Sequence of chain 1.B:
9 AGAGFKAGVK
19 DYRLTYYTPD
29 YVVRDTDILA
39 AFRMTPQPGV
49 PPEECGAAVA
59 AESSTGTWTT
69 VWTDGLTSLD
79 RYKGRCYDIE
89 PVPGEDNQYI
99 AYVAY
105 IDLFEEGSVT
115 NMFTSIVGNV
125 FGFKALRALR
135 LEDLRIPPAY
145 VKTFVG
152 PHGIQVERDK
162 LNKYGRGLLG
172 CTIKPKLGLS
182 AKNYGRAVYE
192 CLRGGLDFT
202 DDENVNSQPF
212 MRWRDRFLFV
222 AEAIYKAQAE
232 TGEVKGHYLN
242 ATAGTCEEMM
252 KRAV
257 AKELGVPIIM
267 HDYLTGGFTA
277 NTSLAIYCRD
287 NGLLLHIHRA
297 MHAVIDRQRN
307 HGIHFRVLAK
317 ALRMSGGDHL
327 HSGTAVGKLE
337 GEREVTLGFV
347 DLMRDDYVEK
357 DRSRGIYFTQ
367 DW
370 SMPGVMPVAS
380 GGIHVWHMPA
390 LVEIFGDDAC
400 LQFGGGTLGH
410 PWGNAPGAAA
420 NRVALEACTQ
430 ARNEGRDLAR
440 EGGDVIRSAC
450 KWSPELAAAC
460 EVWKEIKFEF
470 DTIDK

Sequence of chain 1.A:
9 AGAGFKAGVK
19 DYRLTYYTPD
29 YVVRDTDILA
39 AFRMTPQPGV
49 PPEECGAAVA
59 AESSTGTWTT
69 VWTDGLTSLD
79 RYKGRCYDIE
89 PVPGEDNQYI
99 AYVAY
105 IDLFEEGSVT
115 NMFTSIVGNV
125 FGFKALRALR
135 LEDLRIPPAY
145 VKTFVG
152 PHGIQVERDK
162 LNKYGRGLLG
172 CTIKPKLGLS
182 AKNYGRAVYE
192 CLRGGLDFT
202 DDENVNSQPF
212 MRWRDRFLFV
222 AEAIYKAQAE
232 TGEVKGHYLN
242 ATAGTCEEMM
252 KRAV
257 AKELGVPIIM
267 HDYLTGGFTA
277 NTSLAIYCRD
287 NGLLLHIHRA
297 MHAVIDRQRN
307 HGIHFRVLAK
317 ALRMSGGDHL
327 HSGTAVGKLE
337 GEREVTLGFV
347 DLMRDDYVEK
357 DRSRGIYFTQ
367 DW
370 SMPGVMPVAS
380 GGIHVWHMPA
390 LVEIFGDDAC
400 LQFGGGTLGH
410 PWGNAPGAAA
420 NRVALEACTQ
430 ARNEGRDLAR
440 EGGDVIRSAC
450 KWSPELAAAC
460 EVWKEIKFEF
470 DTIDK

The protein below binds the small molecule below.
Small molecule (SMILES): O=C(O)[C@@](O)(COP(=O)(O)O)[C@H](O)[C@H](O)COP(=O)(O)O

Binding-site contacts:
Ligand atom O2P contacts residue GLY381 of chain 1.A at 2.8 Å (h-bond).
Ligand atom O6P contacts residue ARG295 of chain 1.A at 2.8 Å (salt-bridge).
Ligand atom C3 contacts residue KCX201 of chain 1.A at 3.2 Å.
Ligand atom O1 contacts residue LYS175 of chain 1.A at 3.2 Å (salt-bridge).
Ligand atom O7 contacts residue LYS175 of chain 1.A at 3.4 Å (salt-bridge).
Ligand atom O6 contacts residue LYS334 of chain 1.A at 2.9 Å (salt-bridge).
Ligand atom O2 contacts residue MG1 of chain 1.R at 2.2 Å.
Ligand atom O3P contacts residue GLY403 of chain 1.A at 2.8 Å (h-bond).
Ligand atom O2P contacts residue GLY380 of chain 1.A at 3.4 Å.
Ligand atom O4 contacts residue GLY380 of chain 1.A at 3.2 Å.
Ligand atom C3 contacts residue MG1 of chain 1.R at 3.0 Å.
Ligand atom O7 contacts residue ASP203 of chain 1.A at 3.1 Å (salt-bridge).
Ligand atom C contacts residue ASN123 of chain 1.B at 3.5 Å.
Ligand atom O1P contacts residue LYS175 of chain 1.A at 3.4 Å.
Ligand atom O2 contacts residue THR173 of chain 1.A at 3.2 Å (h-bond).
Ligand atom C contacts residue MG1 of chain 1.R at 2.8 Å.
Ligand atom O2P contacts residue LYS334 of chain 1.A at 2.8 Å (salt-bridge).
Ligand atom O2 contacts residue LYS175 of chain 1.A at 3.0 Å (salt-bridge).
Ligand atom O4 contacts residue SER379 of chain 1.A at 3.1 Å (h-bond).
Ligand atom P1 contacts residue THR65 of chain 1.B at 3.4 Å.
Ligand atom O2P contacts residue TRP66 of chain 1.B at 3.2 Å.
Ligand atom O2P contacts residue THR65 of chain 1.B at 3.4 Å (h-bond).
Ligand atom O2 contacts residue KCX201 of chain 1.A at 3.1 Å (h-bond).
Ligand atom O3 contacts residue MG1 of chain 1.R at 2.1 Å.
Ligand atom O3 contacts residue KCX201 of chain 1.A at 2.7 Å (h-bond).
Ligand atom O5P contacts residue HIS327 of chain 1.A at 2.8 Å (h-bond).
Ligand atom O7 contacts residue ASN123 of chain 1.B at 2.9 Å (h-bond).
Ligand atom O7 contacts residue GLU204 of chain 1.A at 3.1 Å (salt-bridge).
Ligand atom O7 contacts residue MG1 of chain 1.R at 2.1 Å.
Ligand atom O1P contacts residue THR65 of chain 1.B at 2.5 Å (h-bond).
Ligand atom O7 contacts residue LYS177 of chain 1.A at 2.7 Å (salt-bridge).
Ligand atom O3 contacts residue HIS294 of chain 1.A at 2.9 Å (h-bond).
Ligand atom O1P contacts residue GLY404 of chain 1.A at 2.8 Å (h-bond).
Ligand atom O3 contacts residue GLU204 of chain 1.A at 2.9 Å (salt-bridge).
Ligand atom O5 contacts residue LEU335 of chain 1.A at 3.4 Å.
Ligand atom O6 contacts residue GLU60 of chain 1.B at 3.4 Å (salt-bridge).
Ligand atom C2 contacts residue MG1 of chain 1.R at 2.8 Å.
Ligand atom O2 contacts residue ASP203 of chain 1.A at 3.4 Å (salt-bridge).
Ligand atom C contacts residue LYS175 of chain 1.A at 3.5 Å.
Ligand atom O4P contacts residue ARG295 of chain 1.A at 2.8 Å (salt-bridge).